The small molecule below binds the protein below.
Small molecule (SMILES): C=C1C[C@]23C[C@H]1CC[C@H]2[C@@]12CC[C@H](O)[C@@](C)(C(=O)O1)[C@H]2[C@@H]3C(=O)O

Sequence of chain 1.A:
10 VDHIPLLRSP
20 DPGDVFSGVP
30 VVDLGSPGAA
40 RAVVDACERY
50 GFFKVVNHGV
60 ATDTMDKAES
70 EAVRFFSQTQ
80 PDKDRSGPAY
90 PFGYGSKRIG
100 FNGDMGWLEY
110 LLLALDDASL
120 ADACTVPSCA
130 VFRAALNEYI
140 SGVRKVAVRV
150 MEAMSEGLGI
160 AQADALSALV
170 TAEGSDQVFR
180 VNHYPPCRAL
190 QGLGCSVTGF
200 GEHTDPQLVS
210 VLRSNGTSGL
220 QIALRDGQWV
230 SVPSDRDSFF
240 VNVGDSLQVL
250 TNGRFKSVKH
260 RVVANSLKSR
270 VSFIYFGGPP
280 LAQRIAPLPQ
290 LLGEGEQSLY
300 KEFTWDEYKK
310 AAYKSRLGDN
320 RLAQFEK

Binding-site contacts:
Ligand atom C15 contacts residue ILE98 of chain 1.A at 3.7 Å (hydrophobic).
Ligand atom C12 contacts residue ARG320 of chain 1.A at 3.7 Å.
Ligand atom C15 contacts residue LEU316 of chain 1.A at 3.9 Å (hydrophobic).
Ligand atom C7 contacts residue TYR312 of chain 1.A at 3.5 Å (hydrophobic).
Ligand atom C3 contacts residue ARG179 of chain 1.A at 3.9 Å.
Ligand atom C2 contacts residue PHE275 of chain 1.A at 3.6 Å (hydrophobic).
Ligand atom C18 contacts residue ARG179 of chain 1.A at 3.5 Å.
Ligand atom C11 contacts residue ARG320 of chain 1.A at 3.9 Å.
Ligand atom O92 contacts residue PRO205 of chain 1.A at 3.4 Å.
Ligand atom C17 contacts residue LEU316 of chain 1.A at 3.8 Å (hydrophobic).
Ligand atom O71 contacts residue ILE98 of chain 1.A at 3.9 Å.
Ligand atom O72 contacts residue LEU111 of chain 1.A at 4.0 Å.
Ligand atom C1 contacts residue ASP204 of chain 1.A at 4.0 Å.
Ligand atom C18 contacts residue LEU111 of chain 1.A at 3.9 Å (hydrophobic).
Ligand atom C13 contacts residue ALA311 of chain 1.A at 3.5 Å (hydrophobic).
Ligand atom C6 contacts residue TYR312 of chain 1.A at 3.6 Å (hydrophobic).
Ligand atom C4 contacts residue ARG179 of chain 1.A at 3.9 Å.
Ligand atom O31 contacts residue ARG179 of chain 1.A at 2.9 Å (salt-bridge).
Ligand atom C9 contacts residue LEU316 of chain 1.A at 3.8 Å (hydrophobic).
Ligand atom O71 contacts residue ARG179 of chain 1.A at 3.1 Å (salt-bridge).
Ligand atom C2 contacts residue ASP204 of chain 1.A at 3.5 Å.
Ligand atom C19 contacts residue PRO205 of chain 1.A at 4.0 Å (hydrophobic).
Ligand atom C14 contacts residue TYR312 of chain 1.A at 3.7 Å (hydrophobic).
Ligand atom C15 contacts residue GLY99 of chain 1.A at 3.9 Å.
Ligand atom C7 contacts residue ARG179 of chain 1.A at 3.9 Å.
Ligand atom C19 contacts residue GLN206 of chain 1.A at 3.9 Å.
Ligand atom O91 contacts residue PRO205 of chain 1.A at 3.6 Å.
Ligand atom C7 contacts residue TYR89 of chain 1.A at 3.4 Å (hydrophobic).
Ligand atom C5 contacts residue ARG179 of chain 1.A at 3.8 Å.
Ligand atom O31 contacts residue AKG1 of chain 1.G at 3.2 Å (h-bond).
Ligand atom C2 contacts residue AKG1 of chain 1.G at 3.7 Å.
Ligand atom O71 contacts residue TYR89 of chain 1.A at 3.4 Å (h-bond).
Ligand atom C17 contacts residue ASP103 of chain 1.A at 4.0 Å.
Ligand atom O91 contacts residue GLN206 of chain 1.A at 2.9 Å (h-bond).
Ligand atom O72 contacts residue TYR89 of chain 1.A at 2.7 Å (h-bond).
Ligand atom C3 contacts residue PHE275 of chain 1.A at 3.4 Å (hydrophobic).
Ligand atom C1 contacts residue HIS202 of chain 1.A at 3.5 Å.
Ligand atom C12 contacts residue ALA311 of chain 1.A at 3.5 Å (hydrophobic).
Ligand atom O31 contacts residue PHE275 of chain 1.A at 3.2 Å.
Ligand atom O72 contacts residue TYR312 of chain 1.A at 2.8 Å (h-bond).